Sequence of chain 2.C:
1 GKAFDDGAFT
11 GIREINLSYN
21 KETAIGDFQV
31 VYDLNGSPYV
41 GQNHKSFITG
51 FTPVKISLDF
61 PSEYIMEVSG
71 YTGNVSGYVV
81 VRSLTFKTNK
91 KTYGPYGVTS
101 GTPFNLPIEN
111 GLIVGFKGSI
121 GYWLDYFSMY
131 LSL

This protein binds this small molecule.
Small molecule (SMILES): CO[C@H]1O[C@H](CO)[C@H](O)[C@H](O[C@@H]2O[C@H](CO)[C@H](O)[C@H](O)[C@H]2NC(C)=O)[C@H]1O

Binding-site contacts:
Ligand atom C4 contacts residue ASP125 of chain 2.C at 3.4 Å.
Ligand atom O7 contacts residue GLY1 of chain 2.C at 2.7 Å (h-bond).
Ligand atom C5 contacts residue TYR78 of chain 2.C at 3.6 Å (hydrophobic).
Ligand atom C4 contacts residue TYR78 of chain 2.C at 3.7 Å (hydrophobic).
Ligand atom C4 contacts residue GLY1 of chain 2.C at 3.9 Å.
Ligand atom C6 contacts residue TYR78 of chain 2.C at 3.8 Å (hydrophobic).
Ligand atom C2 contacts residue PHE47 of chain 2.C at 4.3 Å (hydrophobic).
Ligand atom O5 contacts residue GLY1 of chain 2.C at 4.0 Å.
Ligand atom O6 contacts residue VAL80 of chain 2.C at 3.9 Å.
Ligand atom O5 contacts residue TYR78 of chain 2.C at 4.1 Å.
Ligand atom C3 contacts residue GLY1 of chain 2.C at 3.9 Å.
Ligand atom O5 contacts residue GLY121 of chain 2.C at 3.9 Å.
Ligand atom O6 contacts residue GLY121 of chain 2.C at 3.8 Å.
Ligand atom O3 contacts residue GLY1 of chain 2.C at 2.9 Å (h-bond).
Ligand atom C1 contacts residue TYR122 of chain 2.C at 3.6 Å (hydrophobic).
Ligand atom O7 contacts residue PHE47 of chain 2.C at 4.3 Å.
Ligand atom O4 contacts residue GLY1 of chain 2.C at 2.9 Å (h-bond).
Ligand atom C1 contacts residue GLY1 of chain 2.C at 3.7 Å.
Ligand atom C6 contacts residue VAL80 of chain 2.C at 3.9 Å (hydrophobic).
Ligand atom C7 contacts residue TYR78 of chain 2.C at 3.4 Å (hydrophobic).
Ligand atom C5 contacts residue ASP125 of chain 2.C at 3.8 Å.
Ligand atom C7 contacts residue TYR122 of chain 2.C at 3.4 Å (hydrophobic).
Ligand atom C6 contacts residue TRP123 of chain 2.C at 3.6 Å (hydrophobic).
Ligand atom O4 contacts residue ASP125 of chain 2.C at 2.7 Å (salt-bridge).
Ligand atom O6 contacts residue TYR122 of chain 2.C at 3.1 Å (h-bond).
Ligand atom O1 contacts residue TYR122 of chain 2.C at 4.0 Å.
Ligand atom O6 contacts residue ASP125 of chain 2.C at 2.7 Å (salt-bridge).
Ligand atom N2 contacts residue GLY1 of chain 2.C at 4.2 Å.
Ligand atom O6 contacts residue TYR78 of chain 2.C at 3.5 Å.
Ligand atom O5 contacts residue TYR122 of chain 2.C at 3.1 Å (h-bond).
Ligand atom C7 contacts residue GLY1 of chain 2.C at 3.8 Å.
Ligand atom C5 contacts residue TYR122 of chain 2.C at 4.1 Å (hydrophobic).
Ligand atom O4 contacts residue GLY121 of chain 2.C at 3.6 Å.
Ligand atom O6 contacts residue TRP123 of chain 2.C at 3.0 Å (h-bond).
Ligand atom O1 contacts residue TYR78 of chain 2.C at 3.3 Å.
Ligand atom C2 contacts residue GLY1 of chain 2.C at 4.1 Å.
Ligand atom C6 contacts residue TYR122 of chain 2.C at 4.0 Å (hydrophobic).
Ligand atom C3 contacts residue TYR78 of chain 2.C at 3.7 Å (hydrophobic).
Ligand atom C2 contacts residue GLY1 of chain 2.C at 3.8 Å.
Ligand atom C6 contacts residue ASP125 of chain 2.C at 3.3 Å.